Binding-site contacts:
Ligand atom N2 contacts residue ASN19 of chain 32.S at 4.1 Å.
Ligand atom C8 contacts residue TYR17 of chain 32.S at 4.2 Å (hydrophobic).
Ligand atom C1 contacts residue ASN19 of chain 32.S at 1.9 Å.
Ligand atom C5 contacts residue ASN19 of chain 32.S at 3.4 Å.
Ligand atom C6 contacts residue ASN19 of chain 32.S at 4.1 Å.
Ligand atom C3 contacts residue ASN19 of chain 32.S at 4.4 Å.
Ligand atom O6 contacts residue ASN19 of chain 32.S at 4.4 Å.
Ligand atom O5 contacts residue ASN19 of chain 32.S at 2.2 Å (h-bond).
Ligand atom C2 contacts residue ASN19 of chain 32.S at 3.4 Å.

Sequence of chain 32.S:
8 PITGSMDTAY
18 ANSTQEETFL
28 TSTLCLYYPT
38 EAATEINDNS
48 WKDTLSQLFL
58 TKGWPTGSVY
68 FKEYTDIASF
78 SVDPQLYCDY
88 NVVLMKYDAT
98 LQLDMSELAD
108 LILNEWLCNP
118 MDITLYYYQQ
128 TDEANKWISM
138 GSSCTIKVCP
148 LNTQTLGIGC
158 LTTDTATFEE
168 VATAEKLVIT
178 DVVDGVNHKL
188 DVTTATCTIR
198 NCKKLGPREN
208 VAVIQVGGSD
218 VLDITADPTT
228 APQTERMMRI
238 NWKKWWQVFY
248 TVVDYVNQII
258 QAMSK

A protein and the small-molecule ligand that binds it are described below.
Small molecule (SMILES): CC(=O)N[C@H]1[C@H](O[C@H]2[C@H](O)[C@@H](NC(C)=O)CO[C@@H]2CO)O[C@H](CO)[C@@H](O)[C@@H]1O